Binding-site contacts:
Ligand atom CGA contacts residue SER253 of chain 1.A at 3.4 Å.
Ligand atom CAC contacts residue CYS11 of chain 1.A at 3.3 Å (hydrophobic).
Ligand atom CMB contacts residue TYR244 of chain 1.A at 3.5 Å (hydrophobic).
Ligand atom CGD contacts residue TYR197 of chain 1.A at 3.3 Å (hydrophobic).
Ligand atom O1A contacts residue SER253 of chain 1.A at 3.4 Å (h-bond).
Ligand atom C2B contacts residue TYR244 of chain 1.A at 3.2 Å (hydrophobic).
Ligand atom CHA contacts residue HIS241 of chain 1.A at 3.5 Å.
Ligand atom C4A contacts residue ILE189 of chain 1.A at 3.4 Å (hydrophobic).
Ligand atom C4D contacts residue HIS241 of chain 1.A at 3.5 Å.
Ligand atom NA contacts residue HIS241 of chain 1.A at 3.3 Å.
Ligand atom O2A contacts residue HIS241 of chain 1.A at 2.9 Å (h-bond).
Ligand atom C1C contacts residue GLY187 of chain 1.A at 3.3 Å.
Ligand atom O1A contacts residue SER255 of chain 1.A at 2.6 Å (h-bond).
Ligand atom CBD contacts residue TYR197 of chain 1.A at 3.4 Å (hydrophobic).
Ligand atom CBC contacts residue CYS11 of chain 1.A at 1.8 Å (hydrophobic).
Ligand atom NA contacts residue ILE189 of chain 1.A at 3.5 Å.
Ligand atom NA contacts residue ASP188 of chain 1.A at 2.9 Å (salt-bridge).
Ligand atom C1D contacts residue PRO190 of chain 1.A at 3.4 Å (hydrophobic).
Ligand atom CMD contacts residue SER238 of chain 1.A at 3.5 Å.
Ligand atom ND contacts residue ASP188 of chain 1.A at 3.0 Å (salt-bridge).
Ligand atom C1A contacts residue HIS241 of chain 1.A at 3.3 Å.
Ligand atom OC contacts residue TYR244 of chain 1.A at 3.4 Å.
Ligand atom OB contacts residue HIS271 of chain 1.A at 2.8 Å (h-bond).
Ligand atom CHB contacts residue ILE189 of chain 1.A at 3.5 Å (hydrophobic).
Ligand atom ND contacts residue HIS241 of chain 1.A at 3.5 Å (h-bond).
Ligand atom O2D contacts residue VAL237 of chain 1.A at 3.3 Å.
Ligand atom C3B contacts residue TYR244 of chain 1.A at 3.6 Å (hydrophobic).
Ligand atom NC contacts residue ASP188 of chain 1.A at 3.0 Å (salt-bridge).
Ligand atom O2A contacts residue SER253 of chain 1.A at 3.0 Å (h-bond).
Ligand atom NC contacts residue GLY187 of chain 1.A at 3.5 Å (h-bond).
Ligand atom O1D contacts residue TYR197 of chain 1.A at 2.5 Å (h-bond).
Ligand atom O2D contacts residue SER238 of chain 1.A at 3.0 Å (h-bond).
Ligand atom O2D contacts residue ARG235 of chain 1.A at 3.0 Å (salt-bridge).
Ligand atom OC contacts residue ASP188 of chain 1.A at 3.5 Å (salt-bridge).
Ligand atom CAA contacts residue TYR197 of chain 1.A at 3.5 Å (hydrophobic).
Ligand atom O1D contacts residue ARG235 of chain 1.A at 3.0 Å (salt-bridge).
Ligand atom C2C contacts residue GLY187 of chain 1.A at 3.5 Å.
Ligand atom CHD contacts residue PRO190 of chain 1.A at 3.4 Å (hydrophobic).
Ligand atom CAD contacts residue TYR197 of chain 1.A at 3.1 Å (hydrophobic).
Ligand atom CBA contacts residue HIS241 of chain 1.A at 3.4 Å.

Sequence of chain 1.A:
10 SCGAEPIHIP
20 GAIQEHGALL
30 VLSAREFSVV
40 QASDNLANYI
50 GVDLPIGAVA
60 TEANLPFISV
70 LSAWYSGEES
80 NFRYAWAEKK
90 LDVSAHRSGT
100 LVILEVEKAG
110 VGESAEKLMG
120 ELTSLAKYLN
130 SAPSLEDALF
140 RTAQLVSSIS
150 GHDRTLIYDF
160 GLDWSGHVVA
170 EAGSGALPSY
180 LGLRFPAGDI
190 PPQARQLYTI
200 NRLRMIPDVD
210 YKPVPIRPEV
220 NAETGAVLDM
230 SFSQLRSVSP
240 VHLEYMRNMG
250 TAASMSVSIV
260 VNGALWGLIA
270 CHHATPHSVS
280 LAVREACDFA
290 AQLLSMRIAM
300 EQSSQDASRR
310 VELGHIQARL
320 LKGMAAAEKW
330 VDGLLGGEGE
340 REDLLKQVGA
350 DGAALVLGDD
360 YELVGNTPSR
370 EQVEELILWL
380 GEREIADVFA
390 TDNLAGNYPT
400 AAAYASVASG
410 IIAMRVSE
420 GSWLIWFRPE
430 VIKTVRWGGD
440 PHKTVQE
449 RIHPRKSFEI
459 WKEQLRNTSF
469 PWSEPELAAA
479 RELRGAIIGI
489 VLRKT

A small-molecule ligand and the protein it binds are described below.
Small molecule (SMILES): C=CC1=C(C)/C(=C/c2[nH]c(/C=C3\N=C(/C=C4\NC(=O)C(C)=C4C=C)C(C)=C3CCC(=O)O)c(CCC(=O)O)c2C)NC1=O